Sequence of chain 1.B:
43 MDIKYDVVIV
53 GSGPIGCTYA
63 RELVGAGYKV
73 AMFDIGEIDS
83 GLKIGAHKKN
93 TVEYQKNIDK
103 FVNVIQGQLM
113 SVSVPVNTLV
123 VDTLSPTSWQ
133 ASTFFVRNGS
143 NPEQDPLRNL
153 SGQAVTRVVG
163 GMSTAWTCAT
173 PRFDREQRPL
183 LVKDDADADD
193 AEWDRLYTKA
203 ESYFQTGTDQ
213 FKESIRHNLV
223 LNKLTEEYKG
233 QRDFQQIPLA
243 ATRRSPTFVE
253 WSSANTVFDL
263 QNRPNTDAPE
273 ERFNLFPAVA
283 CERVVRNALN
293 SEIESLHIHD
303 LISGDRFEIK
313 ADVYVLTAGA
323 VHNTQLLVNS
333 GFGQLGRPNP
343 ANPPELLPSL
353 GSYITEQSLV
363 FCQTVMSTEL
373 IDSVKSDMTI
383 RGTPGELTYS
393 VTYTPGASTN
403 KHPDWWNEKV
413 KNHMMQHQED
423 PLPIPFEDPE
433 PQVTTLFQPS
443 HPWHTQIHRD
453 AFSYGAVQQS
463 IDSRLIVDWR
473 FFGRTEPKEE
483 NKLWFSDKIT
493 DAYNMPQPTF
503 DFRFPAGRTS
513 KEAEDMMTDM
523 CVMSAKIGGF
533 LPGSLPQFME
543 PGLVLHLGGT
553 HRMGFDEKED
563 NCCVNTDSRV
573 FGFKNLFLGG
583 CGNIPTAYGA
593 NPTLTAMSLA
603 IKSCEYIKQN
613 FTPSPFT

Binding-site contacts:
Ligand atom C1 contacts residue ASP452 of chain 1.B at 3.9 Å.
Ligand atom F2 contacts residue ASN593 of chain 1.B at 3.2 Å.
Ligand atom C4 contacts residue HIS548 of chain 1.B at 3.4 Å.
Ligand atom C6 contacts residue LEU545 of chain 1.B at 4.0 Å (hydrophobic).
Ligand atom O4 contacts residue FAD1 of chain 1.L at 3.4 Å.
Ligand atom C1 contacts residue GLN448 of chain 1.B at 3.8 Å.
Ligand atom O1 contacts residue GLN448 of chain 1.B at 3.1 Å (h-bond).
Ligand atom C3 contacts residue ASN593 of chain 1.B at 3.7 Å.
Ligand atom C1 contacts residue ARG472 of chain 1.B at 3.9 Å.
Ligand atom O1 contacts residue HIS450 of chain 1.B at 3.4 Å.
Ligand atom C2 contacts residue THR169 of chain 1.B at 3.9 Å.
Ligand atom C2 contacts residue GLN448 of chain 1.B at 3.5 Å.
Ligand atom O5 contacts residue ASP452 of chain 1.B at 4.1 Å.
Ligand atom C2 contacts residue FAD1 of chain 1.L at 3.8 Å.
Ligand atom O3 contacts residue ASN593 of chain 1.B at 2.7 Å (h-bond).
Ligand atom C2 contacts residue PHE474 of chain 1.B at 3.9 Å (hydrophobic).
Ligand atom O5 contacts residue ARG472 of chain 1.B at 3.8 Å.
Ligand atom F2 contacts residue ALA171 of chain 1.B at 4.0 Å.
Ligand atom O1 contacts residue THR169 of chain 1.B at 4.0 Å.
Ligand atom C6 contacts residue VAL546 of chain 1.B at 3.7 Å (hydrophobic).
Ligand atom O1 contacts residue ARG472 of chain 1.B at 3.1 Å.
Ligand atom F2 contacts residue GLN448 of chain 1.B at 2.9 Å.
Ligand atom F2 contacts residue THR169 of chain 1.B at 3.4 Å.
Ligand atom C4 contacts residue VAL546 of chain 1.B at 3.4 Å (hydrophobic).
Ligand atom C3 contacts residue HIS548 of chain 1.B at 3.4 Å.
Ligand atom C1 contacts residue THR169 of chain 1.B at 3.6 Å.
Ligand atom C2 contacts residue ASN593 of chain 1.B at 3.7 Å.
Ligand atom O1 contacts residue ASP452 of chain 1.B at 3.1 Å (salt-bridge).
Ligand atom O4 contacts residue HIS548 of chain 1.B at 3.2 Å (h-bond).
Ligand atom O4 contacts residue VAL546 of chain 1.B at 2.6 Å (h-bond).
Ligand atom O3 contacts residue FAD1 of chain 1.L at 3.0 Å.
Ligand atom F2 contacts residue FAD1 of chain 1.L at 2.9 Å.
Ligand atom C5 contacts residue VAL546 of chain 1.B at 4.1 Å (hydrophobic).
Ligand atom O6 contacts residue LEU545 of chain 1.B at 4.0 Å.
Ligand atom C3 contacts residue FAD1 of chain 1.L at 3.2 Å.
Ligand atom O3 contacts residue HIS548 of chain 1.B at 2.5 Å (h-bond).
Ligand atom C1 contacts residue PHE474 of chain 1.B at 4.2 Å (hydrophobic).
Ligand atom C4 contacts residue PHE474 of chain 1.B at 4.2 Å (hydrophobic).
Ligand atom C6 contacts residue LEU361 of chain 1.B at 4.2 Å (hydrophobic).
Ligand atom C4 contacts residue FAD1 of chain 1.L at 3.9 Å.

A small-molecule ligand and the protein it binds are described below.
Small molecule (SMILES): OC[C@H]1O[C@@H](O)[C@H](F)[C@@H](O)[C@@H]1O